Sequence of chain 1.A:
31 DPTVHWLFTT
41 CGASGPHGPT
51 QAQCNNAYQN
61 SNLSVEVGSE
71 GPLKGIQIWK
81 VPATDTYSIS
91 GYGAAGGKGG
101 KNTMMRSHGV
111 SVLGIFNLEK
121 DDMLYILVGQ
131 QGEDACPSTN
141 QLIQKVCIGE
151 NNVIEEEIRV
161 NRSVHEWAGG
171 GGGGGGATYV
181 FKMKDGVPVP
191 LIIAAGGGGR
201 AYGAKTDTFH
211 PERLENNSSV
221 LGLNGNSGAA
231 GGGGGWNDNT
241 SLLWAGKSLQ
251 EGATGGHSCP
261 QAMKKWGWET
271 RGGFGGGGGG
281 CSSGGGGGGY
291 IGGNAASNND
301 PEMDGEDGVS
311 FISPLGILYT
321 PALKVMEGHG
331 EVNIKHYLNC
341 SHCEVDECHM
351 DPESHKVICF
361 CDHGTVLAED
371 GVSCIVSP

Binding-site contacts:
Ligand atom N2 contacts residue ASN339 of chain 1.A at 3.0 Å (h-bond).
Ligand atom O5 contacts residue SER341 of chain 1.A at 3.5 Å (h-bond).
Ligand atom C7 contacts residue ASN339 of chain 1.A at 3.4 Å.
Ligand atom C6 contacts residue SER341 of chain 1.A at 4.3 Å.
Ligand atom C5 contacts residue SER341 of chain 1.A at 3.7 Å.
Ligand atom O7 contacts residue TYR337 of chain 1.A at 3.6 Å (h-bond).
Ligand atom N2 contacts residue TYR337 of chain 1.A at 4.2 Å.
Ligand atom C2 contacts residue ASN339 of chain 1.A at 2.5 Å.
Ligand atom O7 contacts residue ASN339 of chain 1.A at 3.3 Å (h-bond).
Ligand atom C4 contacts residue ASN339 of chain 1.A at 4.2 Å.
Ligand atom C7 contacts residue TYR337 of chain 1.A at 3.4 Å (hydrophobic).
Ligand atom C1 contacts residue SER341 of chain 1.A at 3.5 Å.
Ligand atom O6 contacts residue SER341 of chain 1.A at 3.8 Å.
Ligand atom C5 contacts residue ASN339 of chain 1.A at 3.6 Å.
Ligand atom O5 contacts residue ASN339 of chain 1.A at 2.3 Å (h-bond).
Ligand atom C1 contacts residue ASN339 of chain 1.A at 1.4 Å.
Ligand atom C8 contacts residue TYR337 of chain 1.A at 3.1 Å (hydrophobic).
Ligand atom C3 contacts residue ASN339 of chain 1.A at 3.8 Å.

The small molecule below binds the protein below.
Small molecule (SMILES): CC(=O)N[C@@H]1[C@@H](O)[C@H](O)[C@@H](CO)O[C@H]1O